Sequence of chain 1.I:
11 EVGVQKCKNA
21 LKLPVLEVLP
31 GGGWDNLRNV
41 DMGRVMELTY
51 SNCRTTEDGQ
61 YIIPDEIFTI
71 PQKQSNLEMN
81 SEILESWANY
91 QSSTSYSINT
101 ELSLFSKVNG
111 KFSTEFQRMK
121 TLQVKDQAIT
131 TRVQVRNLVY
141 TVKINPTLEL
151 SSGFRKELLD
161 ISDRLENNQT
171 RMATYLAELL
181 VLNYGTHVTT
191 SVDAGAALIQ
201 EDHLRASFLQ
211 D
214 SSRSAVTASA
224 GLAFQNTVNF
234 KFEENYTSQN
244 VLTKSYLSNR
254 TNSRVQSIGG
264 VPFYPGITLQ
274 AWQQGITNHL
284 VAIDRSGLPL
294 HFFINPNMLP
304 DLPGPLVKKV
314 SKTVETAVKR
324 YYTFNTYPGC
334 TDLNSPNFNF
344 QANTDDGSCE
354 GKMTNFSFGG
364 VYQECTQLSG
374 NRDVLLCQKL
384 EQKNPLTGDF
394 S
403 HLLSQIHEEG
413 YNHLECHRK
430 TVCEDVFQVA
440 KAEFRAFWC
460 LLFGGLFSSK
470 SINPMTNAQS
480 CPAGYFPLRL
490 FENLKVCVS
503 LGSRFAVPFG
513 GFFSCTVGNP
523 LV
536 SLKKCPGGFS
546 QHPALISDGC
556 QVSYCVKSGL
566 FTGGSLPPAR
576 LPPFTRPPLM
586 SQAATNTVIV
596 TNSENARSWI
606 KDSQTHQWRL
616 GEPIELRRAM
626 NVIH

A protein and the small-molecule ligand that binds it are described below.
Small molecule (SMILES): CC(=O)N[C@@H]1[C@@H](O)[C@H](O)[C@@H](CO)O[C@H]1O

Sequence of chain 1.J:
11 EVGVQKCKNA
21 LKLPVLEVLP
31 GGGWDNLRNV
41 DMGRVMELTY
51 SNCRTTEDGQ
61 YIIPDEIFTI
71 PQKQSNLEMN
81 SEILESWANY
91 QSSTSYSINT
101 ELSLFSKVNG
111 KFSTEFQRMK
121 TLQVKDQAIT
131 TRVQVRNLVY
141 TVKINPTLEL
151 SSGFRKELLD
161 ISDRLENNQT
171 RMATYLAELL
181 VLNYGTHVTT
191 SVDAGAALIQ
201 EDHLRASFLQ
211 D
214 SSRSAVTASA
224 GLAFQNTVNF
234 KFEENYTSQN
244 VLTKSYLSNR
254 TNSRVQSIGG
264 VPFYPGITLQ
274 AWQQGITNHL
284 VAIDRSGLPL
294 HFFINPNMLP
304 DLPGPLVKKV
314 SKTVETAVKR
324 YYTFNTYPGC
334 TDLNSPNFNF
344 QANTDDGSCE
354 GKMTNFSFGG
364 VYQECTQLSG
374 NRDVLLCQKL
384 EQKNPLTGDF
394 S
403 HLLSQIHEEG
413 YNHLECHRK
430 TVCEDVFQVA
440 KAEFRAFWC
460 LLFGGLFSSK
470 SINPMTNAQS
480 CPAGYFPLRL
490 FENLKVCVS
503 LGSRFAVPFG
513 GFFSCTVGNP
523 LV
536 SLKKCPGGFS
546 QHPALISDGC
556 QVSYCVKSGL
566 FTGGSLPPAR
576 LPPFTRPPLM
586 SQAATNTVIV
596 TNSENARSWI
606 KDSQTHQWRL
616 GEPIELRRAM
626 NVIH

Binding-site contacts:
Ligand atom O7 contacts residue ASN168 of chain 1.I at 3.1 Å (h-bond).
Ligand atom C1 contacts residue LEU416 of chain 1.J at 4.2 Å (hydrophobic).
Ligand atom C4 contacts residue ASN168 of chain 1.I at 4.2 Å.
Ligand atom N2 contacts residue LEU416 of chain 1.J at 4.0 Å.
Ligand atom C1 contacts residue ASN168 of chain 1.I at 1.4 Å.
Ligand atom C8 contacts residue ASN168 of chain 1.I at 4.4 Å.
Ligand atom C7 contacts residue LEU416 of chain 1.J at 4.0 Å (hydrophobic).
Ligand atom C8 contacts residue LEU416 of chain 1.J at 3.5 Å (hydrophobic).
Ligand atom N2 contacts residue ASN168 of chain 1.I at 2.9 Å (h-bond).
Ligand atom O7 contacts residue GLN587 of chain 1.I at 4.2 Å.
Ligand atom C7 contacts residue ASN168 of chain 1.I at 3.2 Å.
Ligand atom O7 contacts residue THR590 of chain 1.I at 3.7 Å.
Ligand atom C2 contacts residue ASN168 of chain 1.I at 2.4 Å.
Ligand atom C3 contacts residue ASN168 of chain 1.I at 3.8 Å.
Ligand atom C5 contacts residue ASN168 of chain 1.I at 3.7 Å.
Ligand atom C8 contacts residue CYS418 of chain 1.J at 3.6 Å (hydrophobic).
Ligand atom O5 contacts residue ASN168 of chain 1.I at 2.4 Å (h-bond).